This small molecule binds to this protein.
Small molecule (SMILES): CC(=O)N[C@H]1[C@H](O[C@H]2[C@H](O)[C@@H](NC(C)=O)CO[C@@H]2CO)O[C@H](CO)[C@@H](O)[C@@H]1O

Binding-site contacts:
Ligand atom N2 contacts residue ASN278 of chain 1.A at 2.9 Å (h-bond).
Ligand atom C8 contacts residue LYS292 of chain 1.A at 4.3 Å.
Ligand atom O5 contacts residue ASN291 of chain 1.A at 3.8 Å.
Ligand atom O7 contacts residue ASN278 of chain 1.A at 3.0 Å (h-bond).
Ligand atom O5 contacts residue ASN278 of chain 1.A at 2.4 Å (h-bond).
Ligand atom C8 contacts residue GLU391 of chain 1.A at 3.4 Å.
Ligand atom C2 contacts residue ASN278 of chain 1.A at 2.5 Å.
Ligand atom C2 contacts residue VAL290 of chain 1.A at 4.0 Å (hydrophobic).
Ligand atom C7 contacts residue ASN278 of chain 1.A at 3.1 Å.
Ligand atom C8 contacts residue ASN278 of chain 1.A at 4.3 Å.
Ligand atom C1 contacts residue ASN278 of chain 1.A at 1.4 Å.
Ligand atom C6 contacts residue GLU391 of chain 1.A at 4.4 Å.
Ligand atom N2 contacts residue VAL290 of chain 1.A at 3.7 Å.
Ligand atom C6 contacts residue ASN291 of chain 1.A at 4.0 Å.
Ligand atom C8 contacts residue VAL290 of chain 1.A at 4.0 Å (hydrophobic).
Ligand atom C5 contacts residue ASN278 of chain 1.A at 3.6 Å.
Ligand atom C7 contacts residue VAL290 of chain 1.A at 4.3 Å (hydrophobic).
Ligand atom C3 contacts residue ASN278 of chain 1.A at 3.8 Å.
Ligand atom C5 contacts residue VAL290 of chain 1.A at 4.5 Å (hydrophobic).
Ligand atom C3 contacts residue VAL290 of chain 1.A at 4.2 Å (hydrophobic).
Ligand atom C1 contacts residue VAL290 of chain 1.A at 3.7 Å (hydrophobic).
Ligand atom C5 contacts residue ASN291 of chain 1.A at 3.9 Å.
Ligand atom C1 contacts residue ASN291 of chain 1.A at 4.1 Å.
Ligand atom C4 contacts residue ASN278 of chain 1.A at 4.2 Å.
Ligand atom C8 contacts residue SER38 of chain 1.A at 3.5 Å.

Sequence of chain 1.A:
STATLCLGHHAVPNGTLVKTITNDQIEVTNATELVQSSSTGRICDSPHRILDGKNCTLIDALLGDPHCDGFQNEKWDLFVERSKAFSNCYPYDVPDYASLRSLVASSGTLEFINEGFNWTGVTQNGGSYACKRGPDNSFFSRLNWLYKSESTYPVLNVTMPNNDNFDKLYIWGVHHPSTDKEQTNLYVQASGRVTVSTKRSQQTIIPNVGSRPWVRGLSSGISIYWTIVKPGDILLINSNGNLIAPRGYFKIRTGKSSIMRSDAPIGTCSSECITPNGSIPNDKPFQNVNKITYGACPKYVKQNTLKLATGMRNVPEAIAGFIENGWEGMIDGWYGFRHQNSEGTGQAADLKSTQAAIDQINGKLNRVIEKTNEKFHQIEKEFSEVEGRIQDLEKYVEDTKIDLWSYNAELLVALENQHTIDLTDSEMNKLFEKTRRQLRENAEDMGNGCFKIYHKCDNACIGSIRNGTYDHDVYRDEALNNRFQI